Sequence of chain 1.F:
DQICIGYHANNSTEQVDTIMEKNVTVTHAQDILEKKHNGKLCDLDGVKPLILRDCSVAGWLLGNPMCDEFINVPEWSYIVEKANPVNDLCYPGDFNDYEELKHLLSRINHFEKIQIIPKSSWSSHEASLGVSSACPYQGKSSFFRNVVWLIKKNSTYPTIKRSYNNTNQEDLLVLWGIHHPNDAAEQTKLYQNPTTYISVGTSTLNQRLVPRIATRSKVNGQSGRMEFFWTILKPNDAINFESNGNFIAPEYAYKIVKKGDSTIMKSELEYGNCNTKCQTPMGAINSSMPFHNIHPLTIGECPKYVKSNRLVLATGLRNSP

A protein and the small-molecule ligand that binds it are described below.
Small molecule (SMILES): CC(=O)N[C@@H]1[C@@H](O)[C@H](O)[C@@H](CO)O[C@H]1O

Binding-site contacts:
Ligand atom C2 contacts residue ASN23 of chain 1.F at 2.5 Å.
Ligand atom O5 contacts residue GLN15 of chain 1.F at 3.4 Å (h-bond).
Ligand atom C1 contacts residue ASN23 of chain 1.F at 1.5 Å.
Ligand atom O5 contacts residue ASN23 of chain 1.F at 2.4 Å (h-bond).
Ligand atom C4 contacts residue ASN23 of chain 1.F at 4.2 Å.
Ligand atom C6 contacts residue GLN15 of chain 1.F at 4.2 Å.
Ligand atom C7 contacts residue ASN23 of chain 1.F at 3.6 Å.
Ligand atom O7 contacts residue ASN23 of chain 1.F at 3.7 Å.
Ligand atom C5 contacts residue ASN23 of chain 1.F at 3.7 Å.
Ligand atom O6 contacts residue GLN15 of chain 1.F at 4.5 Å.
Ligand atom C3 contacts residue ASN23 of chain 1.F at 3.9 Å.
Ligand atom C5 contacts residue GLN15 of chain 1.F at 4.4 Å.
Ligand atom C1 contacts residue GLN15 of chain 1.F at 4.1 Å.
Ligand atom N2 contacts residue ASN23 of chain 1.F at 3.1 Å (h-bond).